Binding-site contacts:
Ligand atom O3' contacts residue MET379 of chain 4.A at 3.6 Å.
Ligand atom N1 contacts residue CSO319 of chain 4.A at 3.5 Å (h-bond).
Ligand atom O6 contacts residue GLY407 of chain 4.A at 3.3 Å.
Ligand atom N1 contacts residue ILE318 of chain 4.A at 3.6 Å.
Ligand atom O6 contacts residue GLY409 of chain 4.A at 2.6 Å (h-bond).
Ligand atom O5' contacts residue GLY359 of chain 4.A at 3.6 Å.
Ligand atom C2' contacts residue ASP358 of chain 4.A at 3.7 Å.
Ligand atom P contacts residue GLY381 of chain 4.A at 3.8 Å.
Ligand atom C3' contacts residue ASP358 of chain 4.A at 3.5 Å.
Ligand atom O3' contacts residue ALA57 of chain 4.A at 3.4 Å.
Ligand atom C6 contacts residue GLY409 of chain 4.A at 3.5 Å.
Ligand atom N4 contacts residue ILE318 of chain 4.A at 3.4 Å.
Ligand atom O2' contacts residue ASP358 of chain 4.A at 2.6 Å (salt-bridge).
Ligand atom O3' contacts residue ASP358 of chain 4.A at 2.6 Å (salt-bridge).
Ligand atom C6 contacts residue ILE318 of chain 4.A at 3.8 Å (hydrophobic).
Ligand atom O6 contacts residue GLU408 of chain 4.A at 3.2 Å (salt-bridge).
Ligand atom O3P contacts residue SER317 of chain 4.A at 2.9 Å (h-bond).
Ligand atom C8 contacts residue MET59 of chain 4.A at 3.7 Å (hydrophobic).
Ligand atom N7 contacts residue ILE318 of chain 4.A at 3.6 Å.
Ligand atom O6 contacts residue GLY432 of chain 4.A at 3.6 Å.
Ligand atom N9 contacts residue ILE318 of chain 4.A at 3.7 Å.
Ligand atom O2P contacts residue LEU380 of chain 4.A at 3.7 Å.
Ligand atom N7 contacts residue GLY407 of chain 4.A at 3.5 Å.
Ligand atom O3P contacts residue GLY316 of chain 4.A at 3.6 Å.
Ligand atom O4' contacts residue GLY316 of chain 4.A at 3.7 Å.
Ligand atom O2P contacts residue GLY381 of chain 4.A at 2.7 Å (h-bond).
Ligand atom C5 contacts residue ILE318 of chain 4.A at 3.4 Å (hydrophobic).
Ligand atom O3P contacts residue GLY360 of chain 4.A at 3.5 Å (h-bond).
Ligand atom C8 contacts residue ILE318 of chain 4.A at 3.8 Å (hydrophobic).
Ligand atom O5' contacts residue GLY316 of chain 4.A at 3.5 Å.
Ligand atom O1P contacts residue ARG382 of chain 4.A at 3.0 Å (salt-bridge).
Ligand atom O2P contacts residue ARG382 of chain 4.A at 3.5 Å (salt-bridge).
Ligand atom C5 contacts residue GLU408 of chain 4.A at 3.6 Å.
Ligand atom C4' contacts residue ASP358 of chain 4.A at 3.5 Å.
Ligand atom N1 contacts residue GLU431 of chain 4.A at 3.7 Å.
Ligand atom O1P contacts residue SER317 of chain 4.A at 2.8 Å (h-bond).
Ligand atom P contacts residue SER317 of chain 4.A at 3.7 Å.
Ligand atom C6 contacts residue GLU408 of chain 4.A at 3.8 Å.
Ligand atom N7 contacts residue GLU408 of chain 4.A at 2.9 Å (salt-bridge).
Ligand atom O1P contacts residue TYR405 of chain 4.A at 2.7 Å (h-bond).

Sequence of chain 4.A:
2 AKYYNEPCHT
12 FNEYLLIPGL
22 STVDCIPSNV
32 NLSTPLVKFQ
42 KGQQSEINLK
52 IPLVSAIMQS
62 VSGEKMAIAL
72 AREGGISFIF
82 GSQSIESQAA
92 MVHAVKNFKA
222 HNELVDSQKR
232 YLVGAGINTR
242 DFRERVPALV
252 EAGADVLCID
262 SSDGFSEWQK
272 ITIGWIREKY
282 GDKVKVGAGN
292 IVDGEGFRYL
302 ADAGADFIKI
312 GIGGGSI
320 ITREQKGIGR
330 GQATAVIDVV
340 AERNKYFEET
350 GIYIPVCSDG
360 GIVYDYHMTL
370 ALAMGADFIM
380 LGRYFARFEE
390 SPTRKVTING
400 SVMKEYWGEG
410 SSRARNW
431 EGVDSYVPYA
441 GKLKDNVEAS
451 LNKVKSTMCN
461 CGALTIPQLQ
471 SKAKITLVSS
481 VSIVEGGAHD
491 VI

A small-molecule ligand and the protein it binds are described below.
Small molecule (SMILES): NC(=O)c1ncn([C@@H]2O[C@H](COP(=O)(O)O)[C@@H](O)[C@H]2O)n1